Binding-site contacts:
Ligand atom C4 contacts residue ASN921 of chain 1.C at 4.2 Å.
Ligand atom O7 contacts residue ASN921 of chain 1.C at 2.7 Å (h-bond).
Ligand atom N2 contacts residue ASN921 of chain 1.C at 2.8 Å (h-bond).
Ligand atom O5 contacts residue ASN921 of chain 1.C at 2.4 Å (h-bond).
Ligand atom C3 contacts residue ASN921 of chain 1.C at 3.8 Å.
Ligand atom C1 contacts residue ASN921 of chain 1.C at 1.4 Å.
Ligand atom C8 contacts residue ASN921 of chain 1.C at 4.3 Å.
Ligand atom C2 contacts residue ASN921 of chain 1.C at 2.4 Å.
Ligand atom C5 contacts residue ASN921 of chain 1.C at 3.7 Å.
Ligand atom C7 contacts residue ASN921 of chain 1.C at 3.0 Å.

Sequence of chain 1.C:
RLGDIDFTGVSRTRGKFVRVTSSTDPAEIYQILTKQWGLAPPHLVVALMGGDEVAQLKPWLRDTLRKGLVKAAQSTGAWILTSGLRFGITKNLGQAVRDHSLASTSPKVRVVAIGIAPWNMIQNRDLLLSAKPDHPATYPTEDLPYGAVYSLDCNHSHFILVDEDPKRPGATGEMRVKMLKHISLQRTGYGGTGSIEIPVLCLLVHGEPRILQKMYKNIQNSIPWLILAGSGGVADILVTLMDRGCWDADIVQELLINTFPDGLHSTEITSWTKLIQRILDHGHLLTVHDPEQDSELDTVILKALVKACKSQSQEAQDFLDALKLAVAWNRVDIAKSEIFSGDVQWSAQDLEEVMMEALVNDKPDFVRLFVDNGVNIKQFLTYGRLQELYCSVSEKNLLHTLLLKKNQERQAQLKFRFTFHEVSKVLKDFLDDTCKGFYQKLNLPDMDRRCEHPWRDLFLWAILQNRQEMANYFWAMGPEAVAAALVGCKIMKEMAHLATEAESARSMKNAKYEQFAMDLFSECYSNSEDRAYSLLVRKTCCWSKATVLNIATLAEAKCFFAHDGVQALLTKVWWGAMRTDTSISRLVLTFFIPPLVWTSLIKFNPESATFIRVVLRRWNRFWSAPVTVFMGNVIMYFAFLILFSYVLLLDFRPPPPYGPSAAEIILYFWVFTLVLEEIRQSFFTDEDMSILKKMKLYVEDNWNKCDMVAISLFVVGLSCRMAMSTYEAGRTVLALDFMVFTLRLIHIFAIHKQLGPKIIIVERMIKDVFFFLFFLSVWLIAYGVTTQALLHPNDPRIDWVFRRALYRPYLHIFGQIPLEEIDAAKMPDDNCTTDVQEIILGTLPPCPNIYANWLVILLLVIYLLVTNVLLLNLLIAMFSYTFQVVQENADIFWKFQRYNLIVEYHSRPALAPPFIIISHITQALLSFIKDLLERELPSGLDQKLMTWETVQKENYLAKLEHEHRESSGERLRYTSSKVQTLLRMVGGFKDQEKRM

A small-molecule ligand and the protein it binds are described below.
Small molecule (SMILES): CC(=O)N[C@@H]1[C@@H](O)[C@H](O)[C@@H](CO)O[C@H]1O